Binding-site contacts:
Ligand atom C2 contacts residue ASN12 of chain 49.K at 3.3 Å.
Ligand atom O7 contacts residue ASN12 of chain 49.K at 3.6 Å.
Ligand atom N2 contacts residue ASN12 of chain 49.K at 3.8 Å.
Ligand atom C7 contacts residue ASN12 of chain 49.K at 3.9 Å.
Ligand atom C1 contacts residue ASN12 of chain 49.K at 2.2 Å.
Ligand atom O5 contacts residue ASN12 of chain 49.K at 2.8 Å (h-bond).
Ligand atom C5 contacts residue ASN12 of chain 49.K at 4.2 Å.

A small-molecule ligand and the protein it binds are described below.
Small molecule (SMILES): CC(=O)N[C@H]1[C@H](O[C@H]2[C@H](O)[C@@H](NC(C)=O)CO[C@@H]2CO)O[C@H](CO)[C@@H](O)[C@@H]1O

Sequence of chain 49.K:
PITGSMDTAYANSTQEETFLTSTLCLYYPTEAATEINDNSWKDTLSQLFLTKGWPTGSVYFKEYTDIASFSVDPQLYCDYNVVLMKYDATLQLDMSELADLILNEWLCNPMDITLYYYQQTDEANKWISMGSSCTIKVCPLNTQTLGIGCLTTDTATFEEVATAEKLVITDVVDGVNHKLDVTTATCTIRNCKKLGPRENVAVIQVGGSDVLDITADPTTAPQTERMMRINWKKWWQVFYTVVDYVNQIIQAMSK